Sequence of chain 2.F:
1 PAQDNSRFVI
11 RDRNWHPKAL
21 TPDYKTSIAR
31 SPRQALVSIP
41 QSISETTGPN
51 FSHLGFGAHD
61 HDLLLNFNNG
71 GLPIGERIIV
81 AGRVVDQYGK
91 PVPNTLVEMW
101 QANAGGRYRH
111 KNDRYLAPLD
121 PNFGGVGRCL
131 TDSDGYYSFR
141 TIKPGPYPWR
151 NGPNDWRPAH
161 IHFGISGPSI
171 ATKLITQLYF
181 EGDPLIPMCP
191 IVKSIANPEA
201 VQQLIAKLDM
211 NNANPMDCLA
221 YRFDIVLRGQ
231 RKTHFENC

Binding-site contacts:
Ligand atom O7 contacts residue MET216 of chain 4.B at 3.9 Å.
Ligand atom O7 contacts residue PRO40 of chain 2.F at 3.8 Å.
Ligand atom C5 contacts residue PRO153 of chain 2.B at 3.7 Å (hydrophobic).
Ligand atom C2 contacts residue PRO40 of chain 2.F at 3.7 Å (hydrophobic).
Ligand atom F9 contacts residue SER38 of chain 2.F at 3.1 Å.
Ligand atom C1 contacts residue ARG150 of chain 2.B at 3.3 Å.
Ligand atom C4 contacts residue ARG150 of chain 2.B at 4.4 Å.
Ligand atom C3 contacts residue ARG150 of chain 2.B at 3.5 Å.
Ligand atom C6 contacts residue PRO40 of chain 2.F at 3.8 Å (hydrophobic).
Ligand atom C1 contacts residue PRO40 of chain 2.F at 3.7 Å (hydrophobic).
Ligand atom C4 contacts residue PRO153 of chain 2.B at 4.4 Å (hydrophobic).
Ligand atom C5 contacts residue MET216 of chain 4.B at 3.9 Å (hydrophobic).
Ligand atom C6 contacts residue ARG150 of chain 2.B at 4.2 Å.
Ligand atom C4 contacts residue MET216 of chain 4.B at 4.4 Å (hydrophobic).
Ligand atom C6 contacts residue PRO215 of chain 4.B at 4.1 Å (hydrophobic).
Ligand atom C4 contacts residue PRO40 of chain 2.F at 4.2 Å (hydrophobic).
Ligand atom C2 contacts residue ARG150 of chain 2.B at 2.8 Å.
Ligand atom C3 contacts residue PRO40 of chain 2.F at 4.0 Å (hydrophobic).
Ligand atom C6 contacts residue MET216 of chain 4.B at 3.5 Å (hydrophobic).
Ligand atom O8 contacts residue ARG150 of chain 2.B at 2.6 Å (salt-bridge).
Ligand atom C5 contacts residue PRO215 of chain 4.B at 4.0 Å (hydrophobic).
Ligand atom C4 contacts residue ILE39 of chain 2.F at 4.4 Å (hydrophobic).
Ligand atom C3 contacts residue SER38 of chain 2.F at 3.9 Å.
Ligand atom O8 contacts residue LEU160 of chain 2.A at 3.3 Å.
Ligand atom C2 contacts residue LEU160 of chain 2.A at 4.4 Å (hydrophobic).
Ligand atom F9 contacts residue GLY152 of chain 2.B at 3.8 Å.
Ligand atom O7 contacts residue ARG150 of chain 2.B at 3.5 Å (salt-bridge).
Ligand atom C1 contacts residue MET216 of chain 4.B at 3.6 Å (hydrophobic).
Ligand atom C2 contacts residue MET216 of chain 4.B at 4.1 Å (hydrophobic).
Ligand atom C5 contacts residue PRO40 of chain 2.F at 4.3 Å (hydrophobic).
Ligand atom C4 contacts residue SER38 of chain 2.F at 4.2 Å.
Ligand atom C3 contacts residue ILE39 of chain 2.F at 4.5 Å (hydrophobic).
Ligand atom O8 contacts residue PRO40 of chain 2.F at 3.9 Å.
Ligand atom F9 contacts residue ILE39 of chain 2.F at 4.2 Å.
Ligand atom F9 contacts residue PRO153 of chain 2.B at 3.6 Å.

Sequence of chain 2.B:
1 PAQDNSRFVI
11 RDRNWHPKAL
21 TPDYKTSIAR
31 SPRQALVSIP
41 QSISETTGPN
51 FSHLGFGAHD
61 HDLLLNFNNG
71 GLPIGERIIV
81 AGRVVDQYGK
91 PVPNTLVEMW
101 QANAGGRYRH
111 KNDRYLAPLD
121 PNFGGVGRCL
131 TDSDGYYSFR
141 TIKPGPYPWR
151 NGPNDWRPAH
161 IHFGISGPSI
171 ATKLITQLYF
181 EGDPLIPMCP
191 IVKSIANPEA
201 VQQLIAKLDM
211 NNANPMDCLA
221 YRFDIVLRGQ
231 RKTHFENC

Sequence of chain 2.A:
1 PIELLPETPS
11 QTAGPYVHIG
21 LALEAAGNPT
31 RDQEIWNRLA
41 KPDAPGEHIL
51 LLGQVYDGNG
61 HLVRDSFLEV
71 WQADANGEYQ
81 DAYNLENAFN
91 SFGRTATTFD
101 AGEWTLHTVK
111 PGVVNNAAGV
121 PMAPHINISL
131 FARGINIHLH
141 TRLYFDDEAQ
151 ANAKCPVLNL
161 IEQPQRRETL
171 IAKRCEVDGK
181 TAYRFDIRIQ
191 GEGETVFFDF

The small molecule below binds the protein below.
Small molecule (SMILES): Oc1ccc(F)cc1O

Sequence of chain 4.B:
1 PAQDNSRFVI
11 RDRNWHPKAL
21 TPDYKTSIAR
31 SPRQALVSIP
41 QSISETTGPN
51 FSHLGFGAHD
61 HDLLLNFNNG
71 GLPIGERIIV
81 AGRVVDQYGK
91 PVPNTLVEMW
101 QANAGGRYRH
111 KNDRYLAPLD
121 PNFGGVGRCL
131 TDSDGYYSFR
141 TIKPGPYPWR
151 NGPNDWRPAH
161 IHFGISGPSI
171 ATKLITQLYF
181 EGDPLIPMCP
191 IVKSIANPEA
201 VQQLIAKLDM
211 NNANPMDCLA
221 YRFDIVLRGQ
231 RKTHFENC